Sequence of chain 1.C:
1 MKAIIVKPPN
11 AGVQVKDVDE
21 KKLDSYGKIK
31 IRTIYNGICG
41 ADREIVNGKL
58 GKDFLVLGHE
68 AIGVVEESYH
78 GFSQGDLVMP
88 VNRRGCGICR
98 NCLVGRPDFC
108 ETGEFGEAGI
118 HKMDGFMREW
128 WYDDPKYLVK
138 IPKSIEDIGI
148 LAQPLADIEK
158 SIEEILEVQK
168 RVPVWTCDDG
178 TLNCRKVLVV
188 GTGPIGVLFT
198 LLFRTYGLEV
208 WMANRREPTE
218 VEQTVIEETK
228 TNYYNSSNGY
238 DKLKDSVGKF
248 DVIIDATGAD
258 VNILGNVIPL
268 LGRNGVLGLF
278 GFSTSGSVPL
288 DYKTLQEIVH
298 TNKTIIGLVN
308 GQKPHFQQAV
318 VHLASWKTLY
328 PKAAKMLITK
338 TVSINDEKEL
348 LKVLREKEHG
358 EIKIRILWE

A small-molecule ligand and the protein it binds are described below.
Small molecule (SMILES): O[C@@H]1[C@@H](O)[C@H](O)OC[C@H]1O

Binding-site contacts:
Ligand atom C3 contacts residue GLN150 of chain 1.C at 4.1 Å.
Ligand atom C2 contacts residue ASP154 of chain 1.C at 3.5 Å.
Ligand atom C2 contacts residue GLN150 of chain 1.C at 3.7 Å.
Ligand atom O2 contacts residue ZN1 of chain 1.U at 4.2 Å.
Ligand atom O3 contacts residue ASN307 of chain 1.C at 3.1 Å (h-bond).
Ligand atom O4 contacts residue ARG90 of chain 1.C at 3.7 Å.
Ligand atom C4 contacts residue ASN89 of chain 1.C at 4.0 Å.
Ligand atom C3 contacts residue ASN89 of chain 1.C at 3.8 Å.
Ligand atom C5 contacts residue GLU114 of chain 1.C at 3.4 Å.
Ligand atom C3 contacts residue NAP1 of chain 1.R at 4.4 Å.
Ligand atom C4 contacts residue ASN307 of chain 1.C at 3.9 Å.
Ligand atom O4 contacts residue ASN307 of chain 1.C at 3.1 Å (h-bond).
Ligand atom C2 contacts residue NAP1 of chain 1.R at 4.4 Å.
Ligand atom O4 contacts residue VAL306 of chain 1.C at 4.5 Å.
Ligand atom C1 contacts residue HIS66 of chain 1.C at 4.3 Å.
Ligand atom C2 contacts residue HIS66 of chain 1.C at 4.2 Å.
Ligand atom O5 contacts residue ILE117 of chain 1.C at 3.9 Å.
Ligand atom C1 contacts residue NAP1 of chain 1.R at 3.9 Å.
Ligand atom O3 contacts residue GLN150 of chain 1.C at 3.3 Å (h-bond).
Ligand atom O5 contacts residue GLU114 of chain 1.C at 4.1 Å.
Ligand atom O2 contacts residue GLN150 of chain 1.C at 3.0 Å (h-bond).
Ligand atom O1 contacts residue NAP1 of chain 1.R at 4.1 Å.
Ligand atom O1 contacts residue ALA41 of chain 1.C at 3.7 Å.
Ligand atom O4 contacts residue GLU114 of chain 1.C at 2.7 Å (salt-bridge).
Ligand atom C3 contacts residue ASP154 of chain 1.C at 3.4 Å.
Ligand atom O2 contacts residue ASP154 of chain 1.C at 2.6 Å (salt-bridge).
Ligand atom C1 contacts residue ASP154 of chain 1.C at 4.3 Å.
Ligand atom C3 contacts residue ASN307 of chain 1.C at 4.0 Å.
Ligand atom C2 contacts residue ASN89 of chain 1.C at 4.0 Å.
Ligand atom O3 contacts residue ASN89 of chain 1.C at 3.0 Å (h-bond).
Ligand atom O2 contacts residue HIS66 of chain 1.C at 4.2 Å.
Ligand atom O1 contacts residue HIS66 of chain 1.C at 3.4 Å (h-bond).
Ligand atom O1 contacts residue ZN1 of chain 1.U at 3.5 Å.
Ligand atom O1 contacts residue CYS39 of chain 1.C at 3.6 Å.
Ligand atom O3 contacts residue ASP154 of chain 1.C at 3.0 Å (salt-bridge).
Ligand atom O5 contacts residue ALA41 of chain 1.C at 4.4 Å.
Ligand atom C4 contacts residue GLU114 of chain 1.C at 3.3 Å.
Ligand atom O2 contacts residue NAP1 of chain 1.R at 4.1 Å.